Sequence of chain 1.A:
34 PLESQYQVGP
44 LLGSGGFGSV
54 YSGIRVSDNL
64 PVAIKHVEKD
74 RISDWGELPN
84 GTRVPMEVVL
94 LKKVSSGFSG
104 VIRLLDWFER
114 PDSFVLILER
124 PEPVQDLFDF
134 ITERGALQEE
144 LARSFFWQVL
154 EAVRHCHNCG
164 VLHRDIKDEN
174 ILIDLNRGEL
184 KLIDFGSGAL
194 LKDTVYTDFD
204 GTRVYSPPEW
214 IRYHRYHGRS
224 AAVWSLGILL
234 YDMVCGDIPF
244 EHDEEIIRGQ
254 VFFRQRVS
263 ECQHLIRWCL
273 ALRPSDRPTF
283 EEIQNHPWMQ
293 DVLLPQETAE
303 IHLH

Binding-site contacts:
Ligand atom N5 contacts residue VAL53 of chain 1.A at 3.7 Å.
Ligand atom C19 contacts residue ALA66 of chain 1.A at 3.6 Å (hydrophobic).
Ligand atom C21 contacts residue LEU45 of chain 1.A at 3.5 Å (hydrophobic).
Ligand atom C19 contacts residue GLU122 of chain 1.A at 3.1 Å.
Ligand atom N8 contacts residue PHE50 of chain 1.A at 3.5 Å.
Ligand atom C9 contacts residue ASP187 of chain 1.A at 3.5 Å.
Ligand atom O13 contacts residue GLY46 of chain 1.A at 3.5 Å.
Ligand atom N8 contacts residue ASP187 of chain 1.A at 2.8 Å (salt-bridge).
Ligand atom S20 contacts residue LEU175 of chain 1.A at 3.6 Å.
Ligand atom C7 contacts residue PHE50 of chain 1.A at 3.5 Å (hydrophobic).
Ligand atom C7 contacts residue ASP187 of chain 1.A at 3.5 Å.
Ligand atom C16 contacts residue LEU175 of chain 1.A at 3.9 Å (hydrophobic).
Ligand atom C18 contacts residue LEU175 of chain 1.A at 3.8 Å (hydrophobic).
Ligand atom O10 contacts residue LYS68 of chain 1.A at 2.7 Å (salt-bridge).
Ligand atom C1 contacts residue ILE186 of chain 1.A at 3.6 Å (hydrophobic).
Ligand atom C19 contacts residue LEU175 of chain 1.A at 3.7 Å (hydrophobic).
Ligand atom C2 contacts residue ILE186 of chain 1.A at 3.8 Å (hydrophobic).
Ligand atom C6 contacts residue PHE50 of chain 1.A at 3.5 Å (hydrophobic).
Ligand atom C18 contacts residue ALA66 of chain 1.A at 3.8 Å (hydrophobic).
Ligand atom O13 contacts residue VAL53 of chain 1.A at 3.9 Å.
Ligand atom C4 contacts residue ILE186 of chain 1.A at 3.6 Å (hydrophobic).
Ligand atom C3 contacts residue ILE186 of chain 1.A at 3.8 Å (hydrophobic).
Ligand atom C4 contacts residue VAL53 of chain 1.A at 3.8 Å (hydrophobic).
Ligand atom C1 contacts residue VAL53 of chain 1.A at 3.9 Å (hydrophobic).
Ligand atom C19 contacts residue ILE105 of chain 1.A at 3.8 Å (hydrophobic).
Ligand atom C11 contacts residue PHE50 of chain 1.A at 3.9 Å (hydrophobic).
Ligand atom C24 contacts residue ASP129 of chain 1.A at 3.6 Å.
Ligand atom S20 contacts residue ALA66 of chain 1.A at 3.6 Å.
Ligand atom C17 contacts residue ALA66 of chain 1.A at 3.8 Å (hydrophobic).
Ligand atom C2 contacts residue LEU121 of chain 1.A at 3.6 Å (hydrophobic).
Ligand atom C24 contacts residue LEU175 of chain 1.A at 3.9 Å (hydrophobic).
Ligand atom S20 contacts residue ARG123 of chain 1.A at 3.8 Å.
Ligand atom C16 contacts residue ALA66 of chain 1.A at 3.9 Å (hydrophobic).
Ligand atom C3 contacts residue VAL53 of chain 1.A at 3.9 Å (hydrophobic).
Ligand atom O10 contacts residue ASP187 of chain 1.A at 3.3 Å.
Ligand atom C17 contacts residue LEU175 of chain 1.A at 3.9 Å (hydrophobic).
Ligand atom N5 contacts residue ILE186 of chain 1.A at 3.5 Å.
Ligand atom C17 contacts residue LEU121 of chain 1.A at 3.8 Å (hydrophobic).
Ligand atom O13 contacts residue LEU45 of chain 1.A at 3.9 Å.
Ligand atom C9 contacts residue LYS68 of chain 1.A at 3.7 Å.

This protein binds this small molecule.
Small molecule (SMILES): CC(C)(C)CNC(=O)C[C@H]1CNC(=O)c2cc(-c3ccsc3)cn21